Sequence of chain 3.B:
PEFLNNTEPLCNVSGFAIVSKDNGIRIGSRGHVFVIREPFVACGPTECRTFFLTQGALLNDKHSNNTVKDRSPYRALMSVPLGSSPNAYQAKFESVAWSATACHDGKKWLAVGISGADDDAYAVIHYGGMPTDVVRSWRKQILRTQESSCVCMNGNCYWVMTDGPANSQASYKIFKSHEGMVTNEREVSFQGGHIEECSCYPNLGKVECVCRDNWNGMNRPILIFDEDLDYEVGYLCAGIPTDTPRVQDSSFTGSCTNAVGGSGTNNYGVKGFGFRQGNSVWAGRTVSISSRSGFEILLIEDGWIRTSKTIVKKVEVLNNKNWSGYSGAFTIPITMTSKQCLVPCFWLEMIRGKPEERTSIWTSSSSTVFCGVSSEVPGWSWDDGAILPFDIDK

The protein below binds the small molecule below.
Small molecule (SMILES): [H]/N=C(\N)N[C@H]1C=C(C(=O)O)O[C@@H]([C@H](OC)[C@H](O)CO)[C@@H]1NC(C)=O

Binding-site contacts:
Ligand atom C3 contacts residue TYR326 of chain 3.B at 2.9 Å (hydrophobic).
Ligand atom C8 contacts residue GLU196 of chain 3.B at 3.5 Å.
Ligand atom O1A contacts residue ARG212 of chain 3.B at 3.1 Å (salt-bridge).
Ligand atom O1B contacts residue ARG37 of chain 3.B at 2.8 Å (salt-bridge).
Ligand atom O10 contacts residue ARG71 of chain 3.B at 2.9 Å (salt-bridge).
Ligand atom O9 contacts residue ALA166 of chain 3.B at 3.5 Å.
Ligand atom C2 contacts residue TYR326 of chain 3.B at 2.8 Å (hydrophobic).
Ligand atom C9 contacts residue ASN214 of chain 3.B at 3.5 Å.
Ligand atom C6 contacts residue GLU197 of chain 3.B at 3.7 Å.
Ligand atom C3 contacts residue ASP70 of chain 3.B at 3.4 Å.
Ligand atom N12 contacts residue ASP70 of chain 3.B at 2.9 Å (salt-bridge).
Ligand atom O10 contacts residue ASP70 of chain 3.B at 3.3 Å.
Ligand atom N4 contacts residue ASP70 of chain 3.B at 2.8 Å (salt-bridge).
Ligand atom O9 contacts residue GLU196 of chain 3.B at 2.5 Å (salt-bridge).
Ligand atom N13 contacts residue GLU147 of chain 3.B at 3.0 Å (salt-bridge).
Ligand atom C11 contacts residue TRP98 of chain 3.B at 3.6 Å (hydrophobic).
Ligand atom O8 contacts residue GLU196 of chain 3.B at 2.7 Å (salt-bridge).
Ligand atom N12 contacts residue ARG75 of chain 3.B at 3.1 Å (salt-bridge).
Ligand atom N4 contacts residue GLU38 of chain 3.B at 3.3 Å (salt-bridge).
Ligand atom C3 contacts residue GLU38 of chain 3.B at 3.5 Å.
Ligand atom C9 contacts residue ALA166 of chain 3.B at 3.7 Å (hydrophobic).
Ligand atom O8 contacts residue ARG212 of chain 3.B at 3.5 Å.
Ligand atom O6 contacts residue TYR326 of chain 3.B at 3.0 Å (h-bond).
Ligand atom O1A contacts residue TYR326 of chain 3.B at 3.4 Å (h-bond).
Ligand atom N12 contacts residue TRP98 of chain 3.B at 2.8 Å (h-bond).
Ligand atom C1 contacts residue ARG292 of chain 3.B at 3.6 Å.
Ligand atom C9 contacts residue GLU196 of chain 3.B at 3.2 Å.
Ligand atom C1 contacts residue TYR326 of chain 3.B at 3.1 Å (hydrophobic).
Ligand atom O1B contacts residue ARG292 of chain 3.B at 2.8 Å (salt-bridge).
Ligand atom O1A contacts residue ARG292 of chain 3.B at 2.8 Å (salt-bridge).
Ligand atom O1B contacts residue TYR326 of chain 3.B at 3.4 Å (h-bond).
Ligand atom O6 contacts residue ARG212 of chain 3.B at 3.4 Å (salt-bridge).
Ligand atom O1A contacts residue TYR268 of chain 3.B at 3.4 Å (h-bond).
Ligand atom C4 contacts residue GLU38 of chain 3.B at 3.8 Å.
Ligand atom C8 contacts residue ARG212 of chain 3.B at 3.7 Å.
Ligand atom C4 contacts residue ASP70 of chain 3.B at 3.4 Å.
Ligand atom O9 contacts residue ARG144 of chain 3.B at 3.3 Å (salt-bridge).
Ligand atom N13 contacts residue TRP98 of chain 3.B at 3.1 Å (h-bond).
Ligand atom C12 contacts residue GLU38 of chain 3.B at 3.6 Å.
Ligand atom C12 contacts residue TRP98 of chain 3.B at 3.3 Å (hydrophobic).